Sequence of chain 1.A:
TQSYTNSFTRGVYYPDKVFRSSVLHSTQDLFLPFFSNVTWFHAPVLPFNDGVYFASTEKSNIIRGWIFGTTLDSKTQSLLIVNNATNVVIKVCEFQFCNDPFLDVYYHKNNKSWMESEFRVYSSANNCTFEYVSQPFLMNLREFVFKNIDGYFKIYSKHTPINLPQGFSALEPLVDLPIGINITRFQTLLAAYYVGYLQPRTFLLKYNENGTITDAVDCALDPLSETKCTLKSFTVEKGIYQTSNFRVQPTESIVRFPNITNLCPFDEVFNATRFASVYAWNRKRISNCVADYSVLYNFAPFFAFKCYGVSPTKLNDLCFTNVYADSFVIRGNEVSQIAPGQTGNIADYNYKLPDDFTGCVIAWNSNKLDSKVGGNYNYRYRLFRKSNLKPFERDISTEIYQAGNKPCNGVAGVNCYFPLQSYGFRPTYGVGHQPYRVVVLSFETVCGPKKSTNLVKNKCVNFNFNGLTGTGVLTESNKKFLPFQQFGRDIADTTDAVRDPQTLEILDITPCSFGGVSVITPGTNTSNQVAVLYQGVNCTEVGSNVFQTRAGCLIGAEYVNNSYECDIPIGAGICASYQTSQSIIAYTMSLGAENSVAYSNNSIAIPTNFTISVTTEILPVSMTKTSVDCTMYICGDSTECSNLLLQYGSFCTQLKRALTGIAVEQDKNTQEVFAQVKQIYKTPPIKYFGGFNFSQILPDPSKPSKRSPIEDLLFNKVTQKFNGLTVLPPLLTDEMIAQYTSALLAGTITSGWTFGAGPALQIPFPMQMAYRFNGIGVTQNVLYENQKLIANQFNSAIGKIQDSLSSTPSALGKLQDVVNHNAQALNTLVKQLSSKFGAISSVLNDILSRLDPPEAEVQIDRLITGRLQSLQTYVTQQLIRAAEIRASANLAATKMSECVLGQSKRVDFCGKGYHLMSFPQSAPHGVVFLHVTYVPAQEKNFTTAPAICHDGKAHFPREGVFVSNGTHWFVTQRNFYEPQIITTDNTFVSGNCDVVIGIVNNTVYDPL

This protein binds this small molecule.
Small molecule (SMILES): CC(=O)N[C@@H]1[C@@H](O)[C@H](O)[C@@H](CO)O[C@H]1O

Binding-site contacts:
Ligand atom C3 contacts residue ASN96 of chain 1.A at 3.8 Å.
Ligand atom C2 contacts residue ASN96 of chain 1.A at 2.5 Å.
Ligand atom N2 contacts residue ASN96 of chain 1.A at 2.9 Å (h-bond).
Ligand atom C1 contacts residue ASN96 of chain 1.A at 1.4 Å.
Ligand atom C4 contacts residue ASN96 of chain 1.A at 4.2 Å.
Ligand atom O5 contacts residue ASN96 of chain 1.A at 2.4 Å (h-bond).
Ligand atom C5 contacts residue ASN96 of chain 1.A at 3.7 Å.
Ligand atom O7 contacts residue ASN96 of chain 1.A at 4.5 Å.
Ligand atom C7 contacts residue ASN96 of chain 1.A at 3.9 Å.
Ligand atom C8 contacts residue ASN99 of chain 1.A at 3.4 Å.
Ligand atom C1 contacts residue VAL101 of chain 1.A at 4.3 Å (hydrophobic).